This small molecule binds to this protein.
Small molecule (SMILES): CCCCCCCCCCO[C@@H]1O[C@H](CO)[C@@H](O[C@H]2O[C@H](CO)[C@@H](O)[C@H](O)[C@H]2O)[C@H](O)[C@H]1O

Sequence of chain 1.D:
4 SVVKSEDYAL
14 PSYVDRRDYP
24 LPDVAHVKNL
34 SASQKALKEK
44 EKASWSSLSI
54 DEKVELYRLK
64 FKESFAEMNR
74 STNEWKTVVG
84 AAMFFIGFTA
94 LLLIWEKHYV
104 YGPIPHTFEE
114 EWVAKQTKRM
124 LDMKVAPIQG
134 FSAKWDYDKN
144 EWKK

Sequence of chain 1.A:
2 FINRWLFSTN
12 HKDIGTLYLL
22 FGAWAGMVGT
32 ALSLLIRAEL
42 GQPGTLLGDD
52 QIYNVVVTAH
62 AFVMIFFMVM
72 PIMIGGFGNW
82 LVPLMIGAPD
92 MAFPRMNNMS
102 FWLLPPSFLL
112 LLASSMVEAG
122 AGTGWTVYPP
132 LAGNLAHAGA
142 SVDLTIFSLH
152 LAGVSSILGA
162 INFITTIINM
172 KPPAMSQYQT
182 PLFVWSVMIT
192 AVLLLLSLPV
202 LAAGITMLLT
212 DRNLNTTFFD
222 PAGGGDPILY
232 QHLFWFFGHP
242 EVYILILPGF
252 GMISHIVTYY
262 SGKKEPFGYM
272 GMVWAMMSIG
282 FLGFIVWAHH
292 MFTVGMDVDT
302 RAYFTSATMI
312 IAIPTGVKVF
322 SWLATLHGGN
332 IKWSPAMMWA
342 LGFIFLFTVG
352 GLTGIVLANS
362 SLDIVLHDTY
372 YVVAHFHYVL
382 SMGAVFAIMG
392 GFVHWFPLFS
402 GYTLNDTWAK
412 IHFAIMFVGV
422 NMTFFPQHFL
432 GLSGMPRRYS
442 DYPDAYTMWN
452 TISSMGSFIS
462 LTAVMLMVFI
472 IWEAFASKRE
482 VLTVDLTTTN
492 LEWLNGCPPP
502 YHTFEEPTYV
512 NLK

Sequence of chain 1.L:
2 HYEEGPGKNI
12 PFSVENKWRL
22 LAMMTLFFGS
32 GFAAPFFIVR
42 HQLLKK

Binding-site contacts:
Ligand atom C22 contacts residue LEU27 of chain 1.M at 3.8 Å (hydrophobic).
Ligand atom O6 contacts residue TYR35 of chain 1.M at 2.9 Å (h-bond).
Ligand atom C18 contacts residue LEU28 of chain 1.M at 4.0 Å (hydrophobic).
Ligand atom C11 contacts residue TYR35 of chain 1.M at 3.9 Å (hydrophobic).
Ligand atom C40 contacts residue ALA30 of chain 1.M at 3.8 Å (hydrophobic).
Ligand atom C40 contacts residue LEU462 of chain 1.A at 4.0 Å (hydrophobic).
Ligand atom C22 contacts residue TRP98 of chain 1.D at 3.5 Å (hydrophobic).
Ligand atom C1 contacts residue TRP32 of chain 1.M at 3.5 Å (hydrophobic).
Ligand atom C25 contacts residue TRP98 of chain 1.D at 3.7 Å (hydrophobic).
Ligand atom C57 contacts residue TRP98 of chain 1.D at 3.5 Å (hydrophobic).
Ligand atom C34 contacts residue PHE459 of chain 1.A at 4.0 Å (hydrophobic).
Ligand atom O1 contacts residue TYR35 of chain 1.M at 3.0 Å.
Ligand atom C6 contacts residue LEU28 of chain 1.M at 4.0 Å (hydrophobic).
Ligand atom C28 contacts residue LEU27 of chain 1.M at 3.6 Å (hydrophobic).
Ligand atom C37 contacts residue ALA30 of chain 1.M at 3.9 Å (hydrophobic).
Ligand atom O61 contacts residue TYR102 of chain 1.D at 3.8 Å.
Ligand atom C10 contacts residue TYR35 of chain 1.M at 3.4 Å (hydrophobic).
Ligand atom C25 contacts residue LEU95 of chain 1.D at 4.1 Å (hydrophobic).
Ligand atom C18 contacts residue TRP98 of chain 1.D at 3.8 Å (hydrophobic).
Ligand atom O16 contacts residue GLY31 of chain 1.M at 3.6 Å.
Ligand atom C43 contacts residue PHE37 of chain 1.L at 4.1 Å (hydrophobic).
Ligand atom O16 contacts residue LEU28 of chain 1.M at 3.9 Å.
Ligand atom C5 contacts residue TYR35 of chain 1.M at 3.9 Å (hydrophobic).
Ligand atom C1 contacts residue GLY31 of chain 1.M at 3.8 Å.
Ligand atom O61 contacts residue TRP98 of chain 1.D at 2.9 Å (h-bond).
Ligand atom C19 contacts residue LEU27 of chain 1.M at 3.8 Å (hydrophobic).
Ligand atom O16 contacts residue TRP98 of chain 1.D at 3.8 Å.
Ligand atom O3 contacts residue HIS36 of chain 1.M at 3.7 Å.
Ligand atom C9 contacts residue TYR35 of chain 1.M at 4.0 Å (hydrophobic).
Ligand atom O16 contacts residue LEU27 of chain 1.M at 4.0 Å.
Ligand atom C4 contacts residue TRP98 of chain 1.D at 4.1 Å (hydrophobic).
Ligand atom C31 contacts residue TRP98 of chain 1.D at 3.6 Å (hydrophobic).
Ligand atom O49 contacts residue TRP32 of chain 1.M at 3.5 Å (h-bond).
Ligand atom C1 contacts residue LEU28 of chain 1.M at 3.9 Å (hydrophobic).
Ligand atom O55 contacts residue TRP32 of chain 1.M at 3.2 Å.
Ligand atom C43 contacts residue LEU35 of chain 1.A at 4.1 Å (hydrophobic).
Ligand atom C22 contacts residue GLY31 of chain 1.M at 3.9 Å.
Ligand atom C28 contacts residue GLY31 of chain 1.M at 4.1 Å.
Ligand atom O49 contacts residue LEU28 of chain 1.M at 2.8 Å (h-bond).
Ligand atom O5 contacts residue TRP98 of chain 1.D at 3.3 Å.

Sequence of chain 1.M:
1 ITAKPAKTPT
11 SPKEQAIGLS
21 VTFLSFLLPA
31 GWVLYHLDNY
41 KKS